Binding-site contacts:
Ligand atom C4 contacts residue ASN396 of chain 1.A at 4.2 Å.
Ligand atom C1 contacts residue ASN396 of chain 1.A at 1.4 Å.
Ligand atom C7 contacts residue VAL383 of chain 1.A at 4.0 Å (hydrophobic).
Ligand atom C2 contacts residue ASN396 of chain 1.A at 2.5 Å.
Ligand atom C7 contacts residue PHE385 of chain 1.A at 4.1 Å (hydrophobic).
Ligand atom O5 contacts residue ASN396 of chain 1.A at 2.4 Å (h-bond).
Ligand atom C3 contacts residue ASN396 of chain 1.A at 3.8 Å.
Ligand atom N2 contacts residue PHE385 of chain 1.A at 3.7 Å.
Ligand atom C8 contacts residue PHE385 of chain 1.A at 3.4 Å (hydrophobic).
Ligand atom N2 contacts residue VAL383 of chain 1.A at 3.6 Å.
Ligand atom C5 contacts residue ASN396 of chain 1.A at 3.7 Å.
Ligand atom C2 contacts residue VAL383 of chain 1.A at 4.5 Å (hydrophobic).
Ligand atom C8 contacts residue VAL383 of chain 1.A at 3.8 Å (hydrophobic).
Ligand atom N2 contacts residue ASN396 of chain 1.A at 2.9 Å (h-bond).
Ligand atom C7 contacts residue ASN396 of chain 1.A at 4.1 Å.

Sequence of chain 1.A:
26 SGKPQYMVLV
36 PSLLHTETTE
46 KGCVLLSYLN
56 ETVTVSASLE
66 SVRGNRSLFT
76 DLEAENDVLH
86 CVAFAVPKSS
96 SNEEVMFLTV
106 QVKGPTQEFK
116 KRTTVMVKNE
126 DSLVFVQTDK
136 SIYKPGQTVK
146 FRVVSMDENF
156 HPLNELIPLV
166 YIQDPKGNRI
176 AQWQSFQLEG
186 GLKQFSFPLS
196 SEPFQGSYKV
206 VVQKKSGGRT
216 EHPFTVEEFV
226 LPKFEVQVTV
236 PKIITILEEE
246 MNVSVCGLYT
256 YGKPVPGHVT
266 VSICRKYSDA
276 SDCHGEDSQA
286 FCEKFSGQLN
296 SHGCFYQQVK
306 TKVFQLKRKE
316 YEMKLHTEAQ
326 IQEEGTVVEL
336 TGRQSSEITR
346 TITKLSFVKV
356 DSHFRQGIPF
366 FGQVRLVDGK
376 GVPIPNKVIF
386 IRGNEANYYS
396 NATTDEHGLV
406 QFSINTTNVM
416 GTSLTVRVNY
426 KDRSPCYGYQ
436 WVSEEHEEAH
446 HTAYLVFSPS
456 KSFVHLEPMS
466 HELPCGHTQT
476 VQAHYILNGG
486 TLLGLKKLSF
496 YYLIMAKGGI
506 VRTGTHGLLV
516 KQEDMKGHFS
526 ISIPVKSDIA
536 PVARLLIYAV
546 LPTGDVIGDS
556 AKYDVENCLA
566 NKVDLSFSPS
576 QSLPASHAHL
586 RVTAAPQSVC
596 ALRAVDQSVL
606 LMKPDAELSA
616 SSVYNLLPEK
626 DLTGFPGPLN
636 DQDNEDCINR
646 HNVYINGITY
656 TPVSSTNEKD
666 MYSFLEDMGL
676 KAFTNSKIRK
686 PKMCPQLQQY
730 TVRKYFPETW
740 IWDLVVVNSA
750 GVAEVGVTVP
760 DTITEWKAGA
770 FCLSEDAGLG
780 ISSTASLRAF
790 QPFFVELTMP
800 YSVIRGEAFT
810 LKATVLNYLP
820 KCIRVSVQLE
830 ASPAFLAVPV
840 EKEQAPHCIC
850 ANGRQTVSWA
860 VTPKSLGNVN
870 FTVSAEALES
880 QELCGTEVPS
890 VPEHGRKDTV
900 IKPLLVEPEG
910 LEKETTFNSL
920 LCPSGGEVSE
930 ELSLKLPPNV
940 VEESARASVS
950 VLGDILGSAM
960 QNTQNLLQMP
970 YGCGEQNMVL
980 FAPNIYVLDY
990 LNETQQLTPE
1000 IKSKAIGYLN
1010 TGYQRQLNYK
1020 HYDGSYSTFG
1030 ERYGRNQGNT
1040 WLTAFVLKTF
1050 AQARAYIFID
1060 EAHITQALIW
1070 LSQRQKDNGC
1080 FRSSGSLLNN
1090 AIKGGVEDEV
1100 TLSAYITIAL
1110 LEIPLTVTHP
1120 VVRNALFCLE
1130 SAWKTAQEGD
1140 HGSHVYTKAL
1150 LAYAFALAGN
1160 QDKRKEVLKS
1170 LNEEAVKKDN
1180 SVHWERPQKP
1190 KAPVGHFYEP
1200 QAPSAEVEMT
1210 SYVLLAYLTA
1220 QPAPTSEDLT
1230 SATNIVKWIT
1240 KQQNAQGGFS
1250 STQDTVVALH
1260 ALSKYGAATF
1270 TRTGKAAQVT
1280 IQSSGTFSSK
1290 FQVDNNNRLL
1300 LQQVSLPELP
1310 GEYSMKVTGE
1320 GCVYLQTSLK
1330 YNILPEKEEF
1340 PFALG

This protein binds this small molecule.
Small molecule (SMILES): CC(=O)N[C@@H]1[C@@H](O)[C@H](O)[C@@H](CO)O[C@H]1O